Binding-site contacts:
Ligand atom O3 contacts residue HIS81 of chain 18.A at 3.5 Å (h-bond).
Ligand atom C5 contacts residue GLU84 of chain 18.A at 3.6 Å.
Ligand atom P contacts residue ARG106 of chain 6.A at 3.6 Å.
Ligand atom N1 contacts residue HIS184 of chain 9.A at 3.5 Å (h-bond).
Ligand atom O3 contacts residue HIS54 of chain 9.A at 3.3 Å (h-bond).
Ligand atom N1 contacts residue GLU84 of chain 18.A at 3.2 Å (salt-bridge).
Ligand atom N2 contacts residue HIS183 of chain 9.A at 3.2 Å (h-bond).
Ligand atom C6 contacts residue HIS183 of chain 9.A at 3.6 Å.
Ligand atom N2 contacts residue MN1 of chain 9.C at 2.2 Å.
Ligand atom C6 contacts residue HIS80 of chain 18.A at 3.3 Å.
Ligand atom C3 contacts residue GLU28 of chain 18.A at 3.8 Å.
Ligand atom C6 contacts residue HIS184 of chain 9.A at 3.7 Å.
Ligand atom C6 contacts residue MET114 of chain 9.A at 3.4 Å (hydrophobic).
Ligand atom C2 contacts residue GLU28 of chain 18.A at 3.8 Å.
Ligand atom N2 contacts residue MET114 of chain 9.A at 3.6 Å.
Ligand atom OP1 contacts residue GLU187 of chain 9.A at 3.6 Å (salt-bridge).
Ligand atom C4 contacts residue MN1 of chain 9.C at 3.0 Å.
Ligand atom C4 contacts residue MET114 of chain 9.A at 3.7 Å (hydrophobic).
Ligand atom N1 contacts residue HIS80 of chain 18.A at 3.4 Å (h-bond).
Ligand atom N1 contacts residue MET114 of chain 9.A at 3.5 Å.
Ligand atom OP4 contacts residue ARG106 of chain 6.A at 3.8 Å.
Ligand atom C3 contacts residue MN1 of chain 9.C at 3.2 Å.
Ligand atom O3 contacts residue GLU187 of chain 9.A at 2.7 Å (salt-bridge).
Ligand atom N2 contacts residue GLU187 of chain 9.A at 3.3 Å (salt-bridge).
Ligand atom C6 contacts residue MN1 of chain 9.C at 3.4 Å.
Ligand atom O2 contacts residue GLU28 of chain 18.A at 3.0 Å (salt-bridge).
Ligand atom OP5 contacts residue ARG106 of chain 6.A at 3.9 Å.
Ligand atom C4 contacts residue HIS81 of chain 18.A at 3.4 Å.
Ligand atom C5 contacts residue MN1 of chain 18.B at 3.5 Å.
Ligand atom C5 contacts residue MET114 of chain 9.A at 3.6 Å (hydrophobic).
Ligand atom N2 contacts residue HIS81 of chain 18.A at 2.9 Å (h-bond).
Ligand atom OP4 contacts residue LYS191 of chain 9.A at 3.8 Å.
Ligand atom OP6 contacts residue ARG106 of chain 6.A at 2.8 Å (salt-bridge).
Ligand atom O3 contacts residue MN1 of chain 9.C at 2.5 Å.
Ligand atom C3 contacts residue GLU187 of chain 9.A at 3.9 Å.
Ligand atom C6 contacts residue MN1 of chain 18.B at 3.1 Å.
Ligand atom N1 contacts residue MN1 of chain 18.B at 2.3 Å.
Ligand atom C3 contacts residue HIS81 of chain 18.A at 3.3 Å.
Ligand atom OP6 contacts residue LYS191 of chain 9.A at 3.2 Å (salt-bridge).
Ligand atom OP4 contacts residue HIS62 of chain 9.A at 3.2 Å (h-bond).

Sequence of chain 6.A:
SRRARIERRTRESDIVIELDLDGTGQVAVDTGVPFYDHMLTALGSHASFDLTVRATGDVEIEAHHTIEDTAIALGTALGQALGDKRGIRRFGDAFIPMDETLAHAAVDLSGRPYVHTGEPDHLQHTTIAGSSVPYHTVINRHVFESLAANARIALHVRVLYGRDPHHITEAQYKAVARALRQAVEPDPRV

Sequence of chain 9.A:
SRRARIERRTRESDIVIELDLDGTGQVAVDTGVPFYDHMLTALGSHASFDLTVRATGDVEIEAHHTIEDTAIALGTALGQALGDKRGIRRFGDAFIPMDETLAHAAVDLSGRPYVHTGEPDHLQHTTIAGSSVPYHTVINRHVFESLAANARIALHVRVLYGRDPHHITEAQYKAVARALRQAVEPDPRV

This protein binds this small molecule.
Small molecule (SMILES): O=P(O)(O)OC[C@@H](O)[C@@H](O)c1cnc[nH]1

Sequence of chain 18.A:
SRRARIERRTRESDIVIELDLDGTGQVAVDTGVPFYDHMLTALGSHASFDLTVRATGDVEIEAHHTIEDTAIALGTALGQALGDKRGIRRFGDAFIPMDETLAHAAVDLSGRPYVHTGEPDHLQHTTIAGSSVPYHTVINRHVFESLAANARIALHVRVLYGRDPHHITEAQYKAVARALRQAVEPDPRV